Sequence of chain 1.B:
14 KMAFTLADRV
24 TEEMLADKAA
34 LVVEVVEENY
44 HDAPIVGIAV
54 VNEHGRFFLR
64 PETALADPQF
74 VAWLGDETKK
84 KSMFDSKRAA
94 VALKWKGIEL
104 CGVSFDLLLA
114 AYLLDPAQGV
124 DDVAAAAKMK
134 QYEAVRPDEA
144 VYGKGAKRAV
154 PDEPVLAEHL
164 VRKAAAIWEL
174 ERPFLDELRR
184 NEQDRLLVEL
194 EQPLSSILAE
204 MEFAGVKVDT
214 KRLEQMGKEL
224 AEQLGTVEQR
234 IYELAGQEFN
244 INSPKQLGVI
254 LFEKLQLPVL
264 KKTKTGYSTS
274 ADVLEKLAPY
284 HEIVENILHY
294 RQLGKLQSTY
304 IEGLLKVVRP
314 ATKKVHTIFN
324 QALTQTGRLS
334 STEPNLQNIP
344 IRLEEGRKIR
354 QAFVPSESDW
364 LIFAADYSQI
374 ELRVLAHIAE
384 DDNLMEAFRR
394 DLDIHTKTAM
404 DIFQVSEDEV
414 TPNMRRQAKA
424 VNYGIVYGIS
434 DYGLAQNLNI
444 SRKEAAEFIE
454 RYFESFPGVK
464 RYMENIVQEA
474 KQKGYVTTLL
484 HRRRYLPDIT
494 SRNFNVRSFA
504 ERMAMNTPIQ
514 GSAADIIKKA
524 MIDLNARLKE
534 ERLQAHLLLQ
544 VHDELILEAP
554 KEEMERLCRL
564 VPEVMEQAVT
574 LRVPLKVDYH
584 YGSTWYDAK

The small molecule below binds the protein below.
Small molecule (SMILES): Cc1cn([C@H]2CC[C@@H](CO[P](=O)(O)O[C@H]3C[C@H](n4ccc(N)nc4=O)O[C@@H]3CO[P](=O)(O)O[C@H]3C[C@H](n4cc(C)c(=O)[nH]c4=O)O[C@@H]3CO[P](=O)(O)O[C@H]3C[C@H](n4ccc(N)nc4=O)O[C@@H]3CO[P](=O)(O)O[C@H]3C[C@H](n4cnc5c4NC=NC5N)O[C@@H]3CO[P](=O)(O)O[C@H]3C[C@H](n4cnc5c(=O)[nH]c(N)nc54)O[C@@H]3CO[P](=O)(O)O[C@H]3C[C@H](n4cc(C)c(=O)[nH]c4=O)O[C@@H]3CO[P](=O)(O)O[C@H]3C[C@H](n4ccc(N)nc4=O)O[C@@H]3CO[P](=O)(O)O[C@H]3C[C@H](n4ccc(N)nc4=O)O[C@@H]3CO)O2)c(=O)[nH]c1=O

Binding-site contacts:
Ligand atom C4' contacts residue ILE342 of chain 1.B at 3.6 Å (hydrophobic).
Ligand atom C2' contacts residue D3T1 of chain 1.K at 3.2 Å.
Ligand atom C3' contacts residue D3T1 of chain 1.K at 3.4 Å.
Ligand atom O2 contacts residue ASN341 of chain 1.B at 3.0 Å (h-bond).
Ligand atom O3' contacts residue ARG294 of chain 1.B at 3.1 Å (salt-bridge).
Ligand atom OP1 contacts residue THR272 of chain 1.B at 2.8 Å (h-bond).
Ligand atom C4 contacts residue D3T1 of chain 1.K at 3.6 Å.
Ligand atom OP1 contacts residue THR268 of chain 1.B at 2.7 Å (h-bond).
Ligand atom C1' contacts residue GLN340 of chain 1.B at 3.5 Å.
Ligand atom O4' contacts residue TYR303 of chain 1.B at 3.4 Å (h-bond).
Ligand atom OP1 contacts residue GLN295 of chain 1.B at 3.5 Å.
Ligand atom N1 contacts residue D3T1 of chain 1.K at 3.5 Å (h-bond).
Ligand atom O4' contacts residue HIS545 of chain 1.B at 3.3 Å.
Ligand atom C1' contacts residue TYR303 of chain 1.B at 3.4 Å (hydrophobic).
Ligand atom P contacts residue LYS267 of chain 1.B at 3.6 Å.
Ligand atom C2' contacts residue GLN340 of chain 1.B at 3.5 Å.
Ligand atom OP2 contacts residue ARG345 of chain 1.B at 3.0 Å (salt-bridge).
Ligand atom OP2 contacts residue ARG345 of chain 1.B at 2.8 Å (salt-bridge).
Ligand atom OP1 contacts residue ARG294 of chain 1.B at 3.0 Å (salt-bridge).
Ligand atom C5' contacts residue ILE342 of chain 1.B at 3.1 Å (hydrophobic).
Ligand atom OP1 contacts residue PRO343 of chain 1.B at 3.5 Å.
Ligand atom C3' contacts residue ASP546 of chain 1.B at 3.6 Å.
Ligand atom O3' contacts residue PRO343 of chain 1.B at 3.6 Å.
Ligand atom C6 contacts residue D3T1 of chain 1.K at 3.5 Å.
Ligand atom OP2 contacts residue ALA274 of chain 1.B at 3.3 Å.
Ligand atom OP1 contacts residue ILE344 of chain 1.B at 2.8 Å (h-bond).
Ligand atom C5' contacts residue THR272 of chain 1.B at 3.4 Å.
Ligand atom OP1 contacts residue LYS267 of chain 1.B at 2.5 Å (salt-bridge).
Ligand atom O2 contacts residue ARG331 of chain 1.B at 2.8 Å (salt-bridge).
Ligand atom O4' contacts residue ASN341 of chain 1.B at 3.2 Å.
Ligand atom C4' contacts residue VAL544 of chain 1.B at 3.5 Å (hydrophobic).
Ligand atom P contacts residue ARG294 of chain 1.B at 3.6 Å.
Ligand atom O5' contacts residue ARG345 of chain 1.B at 3.6 Å (salt-bridge).
Ligand atom C5' contacts residue ARG294 of chain 1.B at 3.3 Å.
Ligand atom OP1 contacts residue THR266 of chain 1.B at 2.8 Å (h-bond).
Ligand atom C1' contacts residue HIS545 of chain 1.B at 3.6 Å.
Ligand atom C2' contacts residue ASN341 of chain 1.B at 3.5 Å.
Ligand atom O3' contacts residue THR268 of chain 1.B at 3.2 Å.
Ligand atom OP1 contacts residue ARG345 of chain 1.B at 2.8 Å (salt-bridge).
Ligand atom O4 contacts residue D3T1 of chain 1.K at 3.6 Å.